Sequence of chain 1.A:
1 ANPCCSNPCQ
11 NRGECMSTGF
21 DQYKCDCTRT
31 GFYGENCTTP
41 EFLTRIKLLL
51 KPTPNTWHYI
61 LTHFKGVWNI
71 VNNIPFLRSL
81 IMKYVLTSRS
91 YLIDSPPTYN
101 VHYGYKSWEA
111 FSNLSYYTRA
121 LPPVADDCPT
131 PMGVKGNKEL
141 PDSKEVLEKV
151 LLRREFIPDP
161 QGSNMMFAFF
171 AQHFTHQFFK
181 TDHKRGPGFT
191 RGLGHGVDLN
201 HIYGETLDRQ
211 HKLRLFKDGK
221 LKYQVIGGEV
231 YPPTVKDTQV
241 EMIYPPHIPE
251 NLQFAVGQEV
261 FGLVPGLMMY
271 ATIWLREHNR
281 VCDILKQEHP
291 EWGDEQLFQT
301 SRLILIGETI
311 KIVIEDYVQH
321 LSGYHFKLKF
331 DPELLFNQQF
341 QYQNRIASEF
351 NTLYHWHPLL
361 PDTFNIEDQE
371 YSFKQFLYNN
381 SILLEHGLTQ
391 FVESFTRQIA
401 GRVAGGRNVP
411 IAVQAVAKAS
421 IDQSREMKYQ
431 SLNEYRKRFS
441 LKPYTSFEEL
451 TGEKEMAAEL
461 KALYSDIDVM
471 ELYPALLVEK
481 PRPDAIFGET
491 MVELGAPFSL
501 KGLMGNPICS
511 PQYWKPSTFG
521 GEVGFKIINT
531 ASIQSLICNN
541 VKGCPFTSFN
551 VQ

The protein below binds the small molecule below.
Small molecule (SMILES): CC(=O)N[C@@H]1[C@@H](O)[C@H](O)[C@@H](CO)O[C@H]1O

Binding-site contacts:
Ligand atom O7 contacts residue ASN36 of chain 1.A at 3.7 Å.
Ligand atom N2 contacts residue TYR23 of chain 1.A at 3.4 Å (h-bond).
Ligand atom C3 contacts residue GLU35 of chain 1.A at 4.5 Å.
Ligand atom N2 contacts residue PRO8 of chain 1.A at 4.0 Å.
Ligand atom C2 contacts residue ASN36 of chain 1.A at 2.5 Å.
Ligand atom C2 contacts residue TYR23 of chain 1.A at 3.2 Å (hydrophobic).
Ligand atom C5 contacts residue ASN36 of chain 1.A at 3.6 Å.
Ligand atom O3 contacts residue GLU35 of chain 1.A at 4.3 Å.
Ligand atom C3 contacts residue ASN36 of chain 1.A at 3.8 Å.
Ligand atom C3 contacts residue TYR23 of chain 1.A at 4.2 Å (hydrophobic).
Ligand atom O4 contacts residue GLU35 of chain 1.A at 4.3 Å.
Ligand atom C5 contacts residue GLU35 of chain 1.A at 3.6 Å.
Ligand atom C2 contacts residue GLU35 of chain 1.A at 4.2 Å.
Ligand atom N2 contacts residue ASN36 of chain 1.A at 2.9 Å (h-bond).
Ligand atom C1 contacts residue TYR23 of chain 1.A at 4.2 Å (hydrophobic).
Ligand atom O5 contacts residue ASN36 of chain 1.A at 2.4 Å (h-bond).
Ligand atom C4 contacts residue GLU35 of chain 1.A at 3.5 Å.
Ligand atom C8 contacts residue PRO8 of chain 1.A at 3.9 Å (hydrophobic).
Ligand atom C1 contacts residue ASN36 of chain 1.A at 1.4 Å.
Ligand atom O3 contacts residue TYR23 of chain 1.A at 4.0 Å.
Ligand atom C4 contacts residue ASN36 of chain 1.A at 4.3 Å.
Ligand atom C6 contacts residue GLU35 of chain 1.A at 3.3 Å.
Ligand atom O6 contacts residue GLU35 of chain 1.A at 3.7 Å.
Ligand atom C1 contacts residue GLU35 of chain 1.A at 4.5 Å.
Ligand atom C7 contacts residue ASN36 of chain 1.A at 3.5 Å.
Ligand atom O5 contacts residue GLU35 of chain 1.A at 3.4 Å (salt-bridge).